Sequence of chain 1.A:
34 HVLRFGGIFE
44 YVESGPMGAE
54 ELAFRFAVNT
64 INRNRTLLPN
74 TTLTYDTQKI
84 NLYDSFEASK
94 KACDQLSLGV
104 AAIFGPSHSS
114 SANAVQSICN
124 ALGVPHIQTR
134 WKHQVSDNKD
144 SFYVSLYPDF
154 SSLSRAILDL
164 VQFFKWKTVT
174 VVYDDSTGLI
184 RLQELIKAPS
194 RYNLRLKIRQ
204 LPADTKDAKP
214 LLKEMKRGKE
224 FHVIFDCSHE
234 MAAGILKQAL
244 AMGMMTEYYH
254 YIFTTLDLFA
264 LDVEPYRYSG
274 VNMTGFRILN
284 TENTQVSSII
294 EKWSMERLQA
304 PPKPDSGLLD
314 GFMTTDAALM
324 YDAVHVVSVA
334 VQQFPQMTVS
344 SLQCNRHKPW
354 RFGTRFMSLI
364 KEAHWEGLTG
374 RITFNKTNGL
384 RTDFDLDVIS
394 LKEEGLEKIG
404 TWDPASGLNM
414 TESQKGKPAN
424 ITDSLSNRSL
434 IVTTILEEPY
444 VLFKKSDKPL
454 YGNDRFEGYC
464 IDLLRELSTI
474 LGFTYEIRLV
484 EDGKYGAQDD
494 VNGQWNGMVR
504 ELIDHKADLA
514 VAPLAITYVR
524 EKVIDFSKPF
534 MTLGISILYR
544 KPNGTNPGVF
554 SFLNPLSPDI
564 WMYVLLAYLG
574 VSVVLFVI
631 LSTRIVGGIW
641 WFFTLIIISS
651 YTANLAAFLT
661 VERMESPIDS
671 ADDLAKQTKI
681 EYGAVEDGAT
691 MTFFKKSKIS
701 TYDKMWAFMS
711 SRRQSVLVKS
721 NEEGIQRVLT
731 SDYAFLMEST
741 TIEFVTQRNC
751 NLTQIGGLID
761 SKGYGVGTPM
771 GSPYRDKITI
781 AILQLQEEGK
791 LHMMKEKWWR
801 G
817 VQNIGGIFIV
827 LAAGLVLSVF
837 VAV

Binding-site contacts:
Ligand atom C3 contacts residue ASN412 of chain 1.A at 3.8 Å.
Ligand atom C2 contacts residue ASN412 of chain 1.A at 2.5 Å.
Ligand atom C1 contacts residue ASN412 of chain 1.A at 1.4 Å.
Ligand atom C7 contacts residue THR414 of chain 1.A at 4.1 Å.
Ligand atom C4 contacts residue ASN412 of chain 1.A at 4.3 Å.
Ligand atom O7 contacts residue MET413 of chain 1.A at 3.9 Å.
Ligand atom O7 contacts residue ASN412 of chain 1.A at 4.3 Å.
Ligand atom O7 contacts residue THR414 of chain 1.A at 4.0 Å.
Ligand atom C7 contacts residue ASN412 of chain 1.A at 3.8 Å.
Ligand atom N2 contacts residue ASN412 of chain 1.A at 2.9 Å (h-bond).
Ligand atom C5 contacts residue ASN412 of chain 1.A at 3.7 Å.
Ligand atom C8 contacts residue THR414 of chain 1.A at 3.4 Å.
Ligand atom O5 contacts residue ASN412 of chain 1.A at 2.4 Å (h-bond).

The small molecule below binds the protein below.
Small molecule (SMILES): CC(=O)N[C@@H]1[C@@H](O)[C@H](O)[C@@H](CO)O[C@H]1O